Sequence of chain 2.A:
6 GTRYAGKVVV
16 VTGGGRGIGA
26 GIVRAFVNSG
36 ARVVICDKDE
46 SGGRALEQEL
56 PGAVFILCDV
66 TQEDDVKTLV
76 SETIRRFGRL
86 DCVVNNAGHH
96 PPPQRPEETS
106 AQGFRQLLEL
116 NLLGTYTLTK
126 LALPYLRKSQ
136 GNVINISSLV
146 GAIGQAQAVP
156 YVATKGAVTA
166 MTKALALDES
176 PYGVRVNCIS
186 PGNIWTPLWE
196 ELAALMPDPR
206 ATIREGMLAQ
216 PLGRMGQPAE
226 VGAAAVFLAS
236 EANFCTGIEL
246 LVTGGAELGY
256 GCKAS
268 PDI

Binding-site contacts:
Ligand atom C08 contacts residue TRP194 of chain 3.A at 3.6 Å (hydrophobic).
Ligand atom C19 contacts residue GLN150 of chain 3.A at 3.8 Å.
Ligand atom C05 contacts residue NAD1 of chain 3.D at 3.2 Å.
Ligand atom C15 contacts residue TRP194 of chain 3.A at 3.8 Å (hydrophobic).
Ligand atom C18 contacts residue PRO98 of chain 3.A at 3.8 Å (hydrophobic).
Ligand atom C10 contacts residue TRP194 of chain 3.A at 3.6 Å (hydrophobic).
Ligand atom O03 contacts residue NAD1 of chain 3.D at 3.8 Å.
Ligand atom C08 contacts residue NAD1 of chain 3.D at 3.5 Å.
Ligand atom O01 contacts residue SER143 of chain 3.A at 2.7 Å (h-bond).
Ligand atom C09 contacts residue NAD1 of chain 3.D at 3.5 Å.
Ligand atom C12 contacts residue LEU197 of chain 3.A at 3.9 Å (hydrophobic).
Ligand atom C11 contacts residue GLN150 of chain 3.A at 3.4 Å.
Ligand atom C05 contacts residue HIS95 of chain 3.A at 3.8 Å.
Ligand atom C10 contacts residue NAD1 of chain 3.D at 3.8 Å.
Ligand atom C12 contacts residue GLN150 of chain 3.A at 3.7 Å.
Ligand atom C04 contacts residue HIS95 of chain 3.A at 3.8 Å.
Ligand atom O03 contacts residue SER143 of chain 3.A at 3.5 Å (h-bond).
Ligand atom C16 contacts residue THR207 of chain 3.A at 3.8 Å.
Ligand atom C14 contacts residue LEU197 of chain 3.A at 3.8 Å (hydrophobic).
Ligand atom C16 contacts residue LEU197 of chain 3.A at 3.7 Å (hydrophobic).
Ligand atom C04 contacts residue NAD1 of chain 3.D at 3.3 Å.
Ligand atom O20 contacts residue HIS95 of chain 3.A at 3.6 Å (h-bond).
Ligand atom O03 contacts residue TYR255 of chain 2.A at 3.3 Å (h-bond).
Ligand atom C06 contacts residue NAD1 of chain 3.D at 3.5 Å.
Ligand atom C02 contacts residue NAD1 of chain 3.D at 3.3 Å.
Ligand atom O20 contacts residue GLN150 of chain 3.A at 2.8 Å (h-bond).
Ligand atom C07 contacts residue NAD1 of chain 3.D at 3.6 Å.
Ligand atom C06 contacts residue HIS95 of chain 3.A at 3.7 Å.
Ligand atom C05 contacts residue TYR156 of chain 3.A at 3.2 Å (hydrophobic).
Ligand atom O13 contacts residue TRP194 of chain 3.A at 3.6 Å.
Ligand atom C06 contacts residue LEU193 of chain 3.A at 3.5 Å (hydrophobic).
Ligand atom C10 contacts residue ASN188 of chain 3.A at 3.5 Å.
Ligand atom C02 contacts residue TYR156 of chain 3.A at 3.6 Å (hydrophobic).
Ligand atom C17 contacts residue PRO98 of chain 3.A at 3.8 Å (hydrophobic).
Ligand atom O01 contacts residue TYR156 of chain 3.A at 2.6 Å (h-bond).
Ligand atom C07 contacts residue LEU193 of chain 3.A at 3.7 Å (hydrophobic).
Ligand atom O01 contacts residue NAD1 of chain 3.D at 3.1 Å.
Ligand atom C02 contacts residue SER143 of chain 3.A at 3.5 Å.
Ligand atom C04 contacts residue TYR156 of chain 3.A at 3.8 Å (hydrophobic).
Ligand atom C15 contacts residue LEU197 of chain 3.A at 3.6 Å (hydrophobic).

Sequence of chain 3.A:
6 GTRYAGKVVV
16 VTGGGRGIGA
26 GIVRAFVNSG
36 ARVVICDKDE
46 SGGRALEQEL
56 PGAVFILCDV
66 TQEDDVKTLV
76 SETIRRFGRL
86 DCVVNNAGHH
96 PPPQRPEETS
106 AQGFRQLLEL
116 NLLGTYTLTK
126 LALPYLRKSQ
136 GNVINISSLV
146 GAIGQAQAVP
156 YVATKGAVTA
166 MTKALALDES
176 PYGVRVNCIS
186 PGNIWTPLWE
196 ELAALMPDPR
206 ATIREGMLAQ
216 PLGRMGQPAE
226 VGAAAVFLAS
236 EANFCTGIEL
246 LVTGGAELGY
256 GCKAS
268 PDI

A small-molecule ligand and the protein it binds are described below.
Small molecule (SMILES): O=C(O)c1ccccc1CCC1Oc2ccccc2O1